Sequence of chain 1.A:
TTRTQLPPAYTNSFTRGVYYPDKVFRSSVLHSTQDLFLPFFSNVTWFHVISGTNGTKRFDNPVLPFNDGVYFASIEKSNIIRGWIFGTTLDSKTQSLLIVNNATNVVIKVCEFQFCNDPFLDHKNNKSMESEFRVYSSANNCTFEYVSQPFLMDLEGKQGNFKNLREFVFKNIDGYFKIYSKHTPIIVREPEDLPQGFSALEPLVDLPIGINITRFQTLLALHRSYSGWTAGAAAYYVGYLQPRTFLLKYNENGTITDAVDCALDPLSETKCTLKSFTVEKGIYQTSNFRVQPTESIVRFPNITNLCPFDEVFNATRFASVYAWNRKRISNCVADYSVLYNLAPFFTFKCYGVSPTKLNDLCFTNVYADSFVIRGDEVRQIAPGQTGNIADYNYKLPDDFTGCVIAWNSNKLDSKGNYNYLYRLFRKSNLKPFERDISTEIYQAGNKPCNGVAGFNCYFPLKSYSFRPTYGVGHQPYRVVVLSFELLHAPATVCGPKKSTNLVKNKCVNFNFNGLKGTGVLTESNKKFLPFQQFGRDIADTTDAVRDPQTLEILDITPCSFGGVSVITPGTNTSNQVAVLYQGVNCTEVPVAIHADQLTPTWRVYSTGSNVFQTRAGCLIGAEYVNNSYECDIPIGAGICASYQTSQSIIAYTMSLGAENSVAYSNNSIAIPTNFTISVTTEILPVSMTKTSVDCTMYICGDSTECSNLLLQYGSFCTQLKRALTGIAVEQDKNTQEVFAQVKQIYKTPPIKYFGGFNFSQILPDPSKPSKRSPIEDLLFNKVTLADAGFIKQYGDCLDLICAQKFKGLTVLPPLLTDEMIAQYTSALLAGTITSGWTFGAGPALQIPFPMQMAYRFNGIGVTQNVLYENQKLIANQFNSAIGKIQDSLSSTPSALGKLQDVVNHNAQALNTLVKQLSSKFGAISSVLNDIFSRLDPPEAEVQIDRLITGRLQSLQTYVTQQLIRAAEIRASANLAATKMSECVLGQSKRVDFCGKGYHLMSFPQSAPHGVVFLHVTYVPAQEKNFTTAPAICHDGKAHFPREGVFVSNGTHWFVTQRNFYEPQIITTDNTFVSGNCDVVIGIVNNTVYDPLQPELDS

This protein binds this small molecule.
Small molecule (SMILES): CC(=O)N[C@@H]1[C@@H](O)[C@H](O)[C@@H](CO)O[C@H]1O

Binding-site contacts:
Ligand atom C5 contacts residue ASN1071 of chain 1.A at 4.3 Å.
Ligand atom C3 contacts residue ALA703 of chain 1.A at 3.8 Å (hydrophobic).
Ligand atom O3 contacts residue ALA703 of chain 1.A at 4.4 Å.
Ligand atom C2 contacts residue ASN1071 of chain 1.A at 3.2 Å.
Ligand atom O3 contacts residue ASN1071 of chain 1.A at 2.5 Å (h-bond).
Ligand atom C6 contacts residue ASN1071 of chain 1.A at 3.2 Å.
Ligand atom C3 contacts residue ASN1071 of chain 1.A at 3.4 Å.
Ligand atom C1 contacts residue ASN1071 of chain 1.A at 3.4 Å.
Ligand atom C4 contacts residue ALA703 of chain 1.A at 4.2 Å (hydrophobic).
Ligand atom O5 contacts residue ASN1071 of chain 1.A at 4.5 Å.
Ligand atom O6 contacts residue ALA710 of chain 1.A at 3.8 Å.
Ligand atom O4 contacts residue ALA703 of chain 1.A at 3.8 Å.
Ligand atom O6 contacts residue ASN1071 of chain 1.A at 2.8 Å (h-bond).